Sequence of chain 44.C:
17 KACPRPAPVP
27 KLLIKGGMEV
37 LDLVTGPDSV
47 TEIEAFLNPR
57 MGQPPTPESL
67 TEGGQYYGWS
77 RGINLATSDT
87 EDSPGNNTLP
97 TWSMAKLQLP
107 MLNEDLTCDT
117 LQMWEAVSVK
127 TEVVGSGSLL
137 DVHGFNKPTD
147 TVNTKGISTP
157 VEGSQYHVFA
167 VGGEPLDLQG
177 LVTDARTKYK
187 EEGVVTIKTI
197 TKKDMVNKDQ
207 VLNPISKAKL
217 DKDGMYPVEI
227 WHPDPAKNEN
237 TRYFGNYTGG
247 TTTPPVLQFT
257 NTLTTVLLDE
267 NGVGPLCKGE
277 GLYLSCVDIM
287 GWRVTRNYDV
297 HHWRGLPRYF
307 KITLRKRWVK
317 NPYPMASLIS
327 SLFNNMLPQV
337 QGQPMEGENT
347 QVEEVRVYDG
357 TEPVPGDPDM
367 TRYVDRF

Binding-site contacts:
Ligand atom O1A contacts residue TYR72 of chain 44.B at 3.4 Å.
Ligand atom C1 contacts residue TYR72 of chain 44.B at 4.1 Å (hydrophobic).
Ligand atom C4 contacts residue GLY78 of chain 44.B at 3.6 Å.
Ligand atom C11 contacts residue TYR72 of chain 44.B at 4.0 Å (hydrophobic).
Ligand atom O4 contacts residue THR291 of chain 44.B at 3.1 Å.
Ligand atom C6 contacts residue ASN93 of chain 44.B at 3.2 Å.
Ligand atom C7 contacts residue TYR72 of chain 44.B at 4.3 Å (hydrophobic).
Ligand atom C6 contacts residue TYR72 of chain 44.B at 4.0 Å (hydrophobic).
Ligand atom O3 contacts residue VAL296 of chain 44.B at 4.0 Å.
Ligand atom C5 contacts residue TYR72 of chain 44.B at 3.9 Å (hydrophobic).
Ligand atom C11 contacts residue ASP85 of chain 44.C at 4.0 Å.
Ligand atom O6 contacts residue ASN93 of chain 44.B at 3.2 Å (h-bond).
Ligand atom N5 contacts residue TYR72 of chain 44.B at 3.1 Å (h-bond).
Ligand atom O1B contacts residue ARG77 of chain 44.B at 3.1 Å (salt-bridge).
Ligand atom O8 contacts residue ARG77 of chain 44.B at 3.4 Å (salt-bridge).
Ligand atom O4 contacts residue ASN80 of chain 44.B at 4.2 Å.
Ligand atom O1B contacts residue ASN80 of chain 44.B at 4.3 Å.
Ligand atom C3 contacts residue HIS298 of chain 44.B at 3.4 Å.
Ligand atom C5 contacts residue ASN93 of chain 44.B at 4.3 Å.
Ligand atom C1 contacts residue ARG77 of chain 44.B at 3.4 Å.
Ligand atom O1B contacts residue SER89 of chain 44.B at 4.1 Å.
Ligand atom O8 contacts residue TYR72 of chain 44.B at 3.4 Å (h-bond).
Ligand atom C4 contacts residue ARG77 of chain 44.B at 4.0 Å.
Ligand atom O1A contacts residue GLY78 of chain 44.B at 4.0 Å.
Ligand atom C2 contacts residue GLY78 of chain 44.B at 4.1 Å.
Ligand atom O4 contacts residue VAL296 of chain 44.B at 4.0 Å.
Ligand atom C10 contacts residue TYR72 of chain 44.B at 4.1 Å (hydrophobic).
Ligand atom O4 contacts residue HIS298 of chain 44.B at 2.9 Å (h-bond).
Ligand atom C4 contacts residue TYR72 of chain 44.B at 4.1 Å (hydrophobic).
Ligand atom C3 contacts residue ARG77 of chain 44.B at 3.9 Å.
Ligand atom C3 contacts residue GLY78 of chain 44.B at 4.1 Å.
Ligand atom O4 contacts residue ILE79 of chain 44.B at 3.6 Å (h-bond).
Ligand atom C3 contacts residue VAL296 of chain 44.B at 3.5 Å (hydrophobic).
Ligand atom O4 contacts residue GLY78 of chain 44.B at 3.0 Å.
Ligand atom O1B contacts residue TYR72 of chain 44.B at 4.2 Å.
Ligand atom O3 contacts residue GLY78 of chain 44.B at 3.4 Å.
Ligand atom C3 contacts residue GLY78 of chain 44.B at 3.9 Å.
Ligand atom O1A contacts residue ARG77 of chain 44.B at 2.9 Å (salt-bridge).
Ligand atom C8 contacts residue ARG77 of chain 44.B at 4.3 Å.
Ligand atom C4 contacts residue HIS298 of chain 44.B at 3.4 Å.

Sequence of chain 44.B:
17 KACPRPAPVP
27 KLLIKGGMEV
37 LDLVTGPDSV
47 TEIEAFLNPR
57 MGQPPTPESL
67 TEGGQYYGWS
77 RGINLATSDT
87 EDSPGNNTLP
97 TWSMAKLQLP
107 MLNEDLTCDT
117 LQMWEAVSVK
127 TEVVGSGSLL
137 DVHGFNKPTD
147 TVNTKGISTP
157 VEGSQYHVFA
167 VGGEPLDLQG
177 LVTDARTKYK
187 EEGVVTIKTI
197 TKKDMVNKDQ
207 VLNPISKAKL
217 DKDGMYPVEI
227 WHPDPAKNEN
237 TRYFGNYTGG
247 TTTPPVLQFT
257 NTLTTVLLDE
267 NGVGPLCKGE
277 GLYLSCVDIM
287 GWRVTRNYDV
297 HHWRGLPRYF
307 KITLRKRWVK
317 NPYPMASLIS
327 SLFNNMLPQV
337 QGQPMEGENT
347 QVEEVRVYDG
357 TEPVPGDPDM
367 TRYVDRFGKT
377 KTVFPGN

A protein and the small-molecule ligand that binds it are described below.
Small molecule (SMILES): CC(=O)N[C@@H]1[C@@H](O[C@@H]2O[C@H](CO)[C@H](O)[C@H](O[C@]3(C(=O)O)C[C@H](O)[C@@H](NC(C)=O)[C@H]([C@H](O)[C@H](O)CO)O3)[C@H]2O)[C@H](O)[C@@H](CO[C@]2(C(=O)O)C[C@H](O)[C@@H](NC(C)=O)[C@H]([C@H](O)[C@H](O)CO)O2)O[C@H]1O